Sequence of chain 1.E:
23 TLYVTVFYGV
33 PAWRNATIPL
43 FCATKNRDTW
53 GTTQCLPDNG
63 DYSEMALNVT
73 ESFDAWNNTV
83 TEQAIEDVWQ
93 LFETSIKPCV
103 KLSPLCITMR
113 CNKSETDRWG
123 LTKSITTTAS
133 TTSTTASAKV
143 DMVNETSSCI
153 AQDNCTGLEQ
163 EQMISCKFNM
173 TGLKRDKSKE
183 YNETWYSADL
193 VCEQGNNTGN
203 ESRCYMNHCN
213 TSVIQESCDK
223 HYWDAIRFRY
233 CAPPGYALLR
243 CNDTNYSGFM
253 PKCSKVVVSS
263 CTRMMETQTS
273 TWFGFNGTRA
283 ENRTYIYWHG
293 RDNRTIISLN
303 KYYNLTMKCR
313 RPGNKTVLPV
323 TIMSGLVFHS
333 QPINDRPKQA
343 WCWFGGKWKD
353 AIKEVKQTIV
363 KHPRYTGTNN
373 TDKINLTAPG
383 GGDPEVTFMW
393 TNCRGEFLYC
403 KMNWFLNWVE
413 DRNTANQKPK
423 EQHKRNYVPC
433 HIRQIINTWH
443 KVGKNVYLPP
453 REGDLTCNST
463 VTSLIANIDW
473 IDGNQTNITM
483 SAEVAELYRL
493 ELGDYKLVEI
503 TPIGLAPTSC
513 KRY

Binding-site contacts:
Ligand atom C8 contacts residue GLY197 of chain 1.E at 3.7 Å.
Ligand atom N2 contacts residue ASN198 of chain 1.E at 2.9 Å (h-bond).
Ligand atom C2 contacts residue ASN198 of chain 1.E at 2.5 Å.
Ligand atom C4 contacts residue ASN198 of chain 1.E at 4.4 Å.
Ligand atom C7 contacts residue GLY197 of chain 1.E at 4.5 Å.
Ligand atom C5 contacts residue ASN198 of chain 1.E at 3.8 Å.
Ligand atom C7 contacts residue ASN198 of chain 1.E at 3.3 Å.
Ligand atom C1 contacts residue ASN198 of chain 1.E at 1.5 Å.
Ligand atom C8 contacts residue ASN198 of chain 1.E at 4.1 Å.
Ligand atom C3 contacts residue ASN198 of chain 1.E at 3.9 Å.
Ligand atom O7 contacts residue ASN198 of chain 1.E at 3.2 Å (h-bond).
Ligand atom O5 contacts residue ASN198 of chain 1.E at 2.5 Å (h-bond).
Ligand atom C8 contacts residue GLN196 of chain 1.E at 4.2 Å.

A small-molecule ligand and the protein it binds are described below.
Small molecule (SMILES): CC(=O)N[C@@H]1[C@@H](O)[C@H](O)[C@@H](CO)O[C@H]1O